Sequence of chain 1.E:
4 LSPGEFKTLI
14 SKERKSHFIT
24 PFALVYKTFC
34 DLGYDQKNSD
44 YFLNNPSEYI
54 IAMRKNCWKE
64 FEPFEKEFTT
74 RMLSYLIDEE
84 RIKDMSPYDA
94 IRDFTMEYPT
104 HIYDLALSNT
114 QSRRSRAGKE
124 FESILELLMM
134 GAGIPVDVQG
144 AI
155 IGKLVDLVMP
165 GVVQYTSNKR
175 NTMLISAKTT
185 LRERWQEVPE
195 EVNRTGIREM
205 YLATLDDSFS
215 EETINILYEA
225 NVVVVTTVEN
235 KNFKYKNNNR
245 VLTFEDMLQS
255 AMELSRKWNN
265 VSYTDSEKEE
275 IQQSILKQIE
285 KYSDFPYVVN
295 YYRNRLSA

Binding-site contacts:
Ligand atom O6 contacts residue DC4 of chain 1.B at 2.9 Å (h-bond).
Ligand atom N1 contacts residue DC3 of chain 1.B at 2.8 Å (h-bond).
Ligand atom N7 contacts residue ARG188 of chain 1.E at 2.9 Å (salt-bridge).
Ligand atom O6 contacts residue DC2 of chain 1.B at 2.6 Å (h-bond).
Ligand atom O6 contacts residue ARG188 of chain 1.E at 2.6 Å (salt-bridge).
Ligand atom N1 contacts residue DC8 of chain 1.B at 2.7 Å (h-bond).
Ligand atom OP1 contacts residue SER115 of chain 1.F at 2.8 Å (h-bond).
Ligand atom OP1 contacts residue THR113 of chain 1.E at 2.7 Å (h-bond).
Ligand atom N7 contacts residue ARG186 of chain 1.E at 2.8 Å (salt-bridge).
Ligand atom OP2 contacts residue ARG116 of chain 1.E at 2.8 Å (salt-bridge).
Ligand atom N2 contacts residue DC2 of chain 1.B at 2.6 Å (h-bond).
Ligand atom N3 contacts residue DG9 of chain 1.B at 2.7 Å (h-bond).
Ligand atom O6 contacts residue DC8 of chain 1.B at 2.7 Å (h-bond).
Ligand atom OP1 contacts residue THR183 of chain 1.E at 2.8 Å (h-bond).
Ligand atom OP1 contacts residue SER111 of chain 1.F at 2.8 Å (h-bond).
Ligand atom O2 contacts residue DG7 of chain 1.B at 2.9 Å (h-bond).
Ligand atom OP1 contacts residue THR183 of chain 1.E at 2.6 Å (h-bond).
Ligand atom N3 contacts residue DG7 of chain 1.B at 2.9 Å (h-bond).
Ligand atom O2 contacts residue DG6 of chain 1.B at 2.9 Å (h-bond).
Ligand atom N6 contacts residue ARG57 of chain 1.E at 2.9 Å (salt-bridge).
Ligand atom N4 contacts residue DG7 of chain 1.B at 2.9 Å (h-bond).
Ligand atom N1 contacts residue DC2 of chain 1.B at 2.7 Å (h-bond).
Ligand atom N2 contacts residue DC8 of chain 1.B at 2.7 Å (h-bond).
Ligand atom N4 contacts residue DG1 of chain 1.B at 2.9 Å (h-bond).
Ligand atom O2 contacts residue DG9 of chain 1.B at 2.5 Å (h-bond).
Ligand atom N1 contacts residue DC4 of chain 1.B at 2.7 Å (h-bond).
Ligand atom N2 contacts residue DC4 of chain 1.B at 2.8 Å (h-bond).
Ligand atom OP2 contacts residue TYR106 of chain 1.F at 2.4 Å (h-bond).
Ligand atom O6 contacts residue ARG186 of chain 1.E at 2.7 Å (salt-bridge).
Ligand atom O6 contacts residue DC3 of chain 1.B at 2.9 Å (h-bond).
Ligand atom O4' contacts residue GLN114 of chain 1.F at 2.9 Å (h-bond).
Ligand atom N3 contacts residue DG6 of chain 1.B at 2.6 Å (h-bond).
Ligand atom OP1 contacts residue THR184 of chain 1.E at 2.5 Å (h-bond).
Ligand atom N4 contacts residue DG6 of chain 1.B at 2.7 Å (h-bond).
Ligand atom N4 contacts residue DG9 of chain 1.B at 2.8 Å (h-bond).
Ligand atom O4' contacts residue SER118 of chain 1.F at 2.6 Å (h-bond).
Ligand atom N4 contacts residue GLU187 of chain 1.F at 2.8 Å (salt-bridge).
Ligand atom N2 contacts residue DC3 of chain 1.B at 2.8 Å (h-bond).
Ligand atom O2 contacts residue DG1 of chain 1.B at 2.5 Å (h-bond).
Ligand atom N3 contacts residue DG1 of chain 1.B at 2.8 Å (h-bond).

A small-molecule ligand and the protein it binds are described below.
Small molecule (SMILES): Nc1ccn([C@H]2C[C@H](O[P](=O)(O)OC[C@H]3O[C@@H](n4cnc5c(=O)nc(N)[nH]c54)C[C@@H]3O[P](=O)(O)OC[C@H]3O[C@@H](n4ccc(N)nc4=O)C[C@@H]3O[P](=O)(O)OC[C@H]3O[C@@H](n4ccc(N)nc4=O)C[C@@H]3O[P](=O)(O)OC[C@H]3O[C@@H](n4cnc5c(N)ncnc54)C[C@@H]3O[P](=O)(O)OC[C@H]3O[C@@H](n4cnc5c(=O)nc(N)[nH]c54)C[C@@H]3O[P](=O)(O)OC[C@H]3O[C@@H](n4cnc5c(=O)nc(N)[nH]c54)C[C@@H]3O[P](=O)(O)OC[C@H]3O[C@@H](n4cnc5c(=O)nc(N)[nH]c54)C[C@@H]3O[P](=O)(O)OC[C@H]3O[C@@H](n4ccc(N)nc4=O)C[C@@H]3O)[C@@H](CO)O2)c(=O)n1

Sequence of chain 1.F:
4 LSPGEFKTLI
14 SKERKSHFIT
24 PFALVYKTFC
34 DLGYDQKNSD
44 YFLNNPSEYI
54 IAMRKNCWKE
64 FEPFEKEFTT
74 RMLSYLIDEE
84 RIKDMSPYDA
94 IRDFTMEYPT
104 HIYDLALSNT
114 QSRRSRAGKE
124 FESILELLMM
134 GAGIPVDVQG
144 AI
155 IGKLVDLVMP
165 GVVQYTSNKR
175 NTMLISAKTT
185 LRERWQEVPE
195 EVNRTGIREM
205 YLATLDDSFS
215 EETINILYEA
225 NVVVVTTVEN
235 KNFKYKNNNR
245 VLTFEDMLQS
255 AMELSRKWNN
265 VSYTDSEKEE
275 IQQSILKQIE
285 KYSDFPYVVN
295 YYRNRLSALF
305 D